This protein binds this small molecule.
Small molecule (SMILES): CC(=O)N[C@@H]1[C@@H](O)[C@H](O)[C@@H](CO)O[C@H]1O

Sequence of chain 1.A:
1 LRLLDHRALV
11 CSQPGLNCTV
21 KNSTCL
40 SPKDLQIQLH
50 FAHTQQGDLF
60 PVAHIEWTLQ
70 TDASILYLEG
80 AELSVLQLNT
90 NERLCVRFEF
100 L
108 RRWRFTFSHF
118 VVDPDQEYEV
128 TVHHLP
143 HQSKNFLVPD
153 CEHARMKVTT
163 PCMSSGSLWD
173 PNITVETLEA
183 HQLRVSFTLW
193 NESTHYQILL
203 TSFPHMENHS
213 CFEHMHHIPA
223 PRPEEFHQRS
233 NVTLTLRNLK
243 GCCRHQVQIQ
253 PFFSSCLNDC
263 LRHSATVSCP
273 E

Binding-site contacts:
Ligand atom C5 contacts residue ASN210 of chain 1.A at 3.6 Å.
Ligand atom N2 contacts residue ASN210 of chain 1.A at 2.9 Å (h-bond).
Ligand atom C4 contacts residue ASN210 of chain 1.A at 4.2 Å.
Ligand atom C3 contacts residue ASN210 of chain 1.A at 3.7 Å.
Ligand atom O7 contacts residue ASN210 of chain 1.A at 3.0 Å (h-bond).
Ligand atom C1 contacts residue ASN210 of chain 1.A at 1.4 Å.
Ligand atom O5 contacts residue ASN210 of chain 1.A at 2.3 Å (h-bond).
Ligand atom C2 contacts residue ASN210 of chain 1.A at 2.4 Å.
Ligand atom C8 contacts residue ASN210 of chain 1.A at 4.3 Å.
Ligand atom C7 contacts residue ASN210 of chain 1.A at 3.1 Å.